This protein binds this small molecule.
Small molecule (SMILES): CC(=O)N[C@@H]1[C@@H](O[C@@H]2O[C@H](CO)[C@H](O)[C@H](O)[C@H]2O)[C@H](O)[C@@H](CO)O[C@H]1O

Sequence of chain 1.A:
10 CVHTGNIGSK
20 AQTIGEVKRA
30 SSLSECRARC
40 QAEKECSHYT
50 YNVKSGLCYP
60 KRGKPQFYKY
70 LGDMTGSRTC

Binding-site contacts:
Ligand atom C5 contacts residue TYR67 of chain 1.A at 3.7 Å (hydrophobic).
Ligand atom C2 contacts residue TYR67 of chain 1.A at 4.1 Å (hydrophobic).
Ligand atom C4 contacts residue TYR67 of chain 1.A at 4.0 Å (hydrophobic).
Ligand atom C3 contacts residue TYR67 of chain 1.A at 3.2 Å (hydrophobic).
Ligand atom O5 contacts residue TYR67 of chain 1.A at 3.1 Å (h-bond).
Ligand atom O4 contacts residue ASP72 of chain 1.A at 4.0 Å.
Ligand atom O3 contacts residue SER18 of chain 1.A at 4.0 Å.
Ligand atom O4 contacts residue TYR67 of chain 1.A at 2.9 Å (h-bond).
Ligand atom C3 contacts residue LYS60 of chain 1.A at 4.0 Å.
Ligand atom C6 contacts residue ASN51 of chain 1.A at 3.6 Å.
Ligand atom O3 contacts residue ALA20 of chain 1.A at 4.2 Å.
Ligand atom C6 contacts residue TYR67 of chain 1.A at 3.7 Å (hydrophobic).
Ligand atom C1 contacts residue TYR67 of chain 1.A at 3.3 Å (hydrophobic).
Ligand atom C6 contacts residue TYR67 of chain 1.A at 4.2 Å (hydrophobic).
Ligand atom N2 contacts residue TYR67 of chain 1.A at 3.8 Å.
Ligand atom O6 contacts residue ASP72 of chain 1.A at 2.7 Å (salt-bridge).
Ligand atom C6 contacts residue TYR58 of chain 1.A at 3.5 Å (hydrophobic).
Ligand atom C5 contacts residue TYR67 of chain 1.A at 3.4 Å (hydrophobic).
Ligand atom O3 contacts residue LYS60 of chain 1.A at 2.7 Å (salt-bridge).
Ligand atom O1 contacts residue TYR69 of chain 1.A at 3.6 Å.
Ligand atom C3 contacts residue TYR58 of chain 1.A at 3.3 Å (hydrophobic).
Ligand atom O6 contacts residue ASN51 of chain 1.A at 3.3 Å (h-bond).
Ligand atom C6 contacts residue ASP72 of chain 1.A at 3.2 Å.
Ligand atom C6 contacts residue LYS19 of chain 1.A at 3.6 Å.
Ligand atom O6 contacts residue TYR67 of chain 1.A at 3.5 Å.
Ligand atom O6 contacts residue LYS19 of chain 1.A at 4.2 Å.
Ligand atom O6 contacts residue TYR67 of chain 1.A at 3.1 Å (h-bond).
Ligand atom C1 contacts residue TYR67 of chain 1.A at 4.0 Å (hydrophobic).
Ligand atom C2 contacts residue TYR67 of chain 1.A at 3.7 Å (hydrophobic).
Ligand atom O4 contacts residue TYR67 of chain 1.A at 4.1 Å.
Ligand atom C4 contacts residue TYR58 of chain 1.A at 3.2 Å (hydrophobic).
Ligand atom O3 contacts residue TYR58 of chain 1.A at 3.6 Å.
Ligand atom O4 contacts residue SER18 of chain 1.A at 3.9 Å.
Ligand atom O4 contacts residue LYS19 of chain 1.A at 3.4 Å.
Ligand atom C4 contacts residue TYR67 of chain 1.A at 3.9 Å (hydrophobic).
Ligand atom O3 contacts residue TYR67 of chain 1.A at 4.1 Å.
Ligand atom O1 contacts residue TYR67 of chain 1.A at 4.1 Å.
Ligand atom O5 contacts residue TYR67 of chain 1.A at 3.5 Å.
Ligand atom C5 contacts residue TYR58 of chain 1.A at 3.1 Å (hydrophobic).
Ligand atom C8 contacts residue TYR69 of chain 1.A at 3.9 Å (hydrophobic).